Binding-site contacts:
Ligand atom C2 contacts residue ASN443 of chain 1.C at 2.5 Å.
Ligand atom O5 contacts residue ASN443 of chain 1.C at 2.0 Å (h-bond).
Ligand atom O6 contacts residue ASN443 of chain 1.C at 4.2 Å.
Ligand atom C7 contacts residue ASN443 of chain 1.C at 3.5 Å.
Ligand atom C5 contacts residue ASN443 of chain 1.C at 3.4 Å.
Ligand atom O7 contacts residue ASN443 of chain 1.C at 3.2 Å.
Ligand atom N2 contacts residue ASN443 of chain 1.C at 3.4 Å (h-bond).
Ligand atom C6 contacts residue ASN443 of chain 1.C at 4.2 Å.
Ligand atom C1 contacts residue ASN443 of chain 1.C at 1.4 Å.
Ligand atom C4 contacts residue ASN443 of chain 1.C at 3.8 Å.
Ligand atom C3 contacts residue ASN443 of chain 1.C at 3.7 Å.
Ligand atom C8 contacts residue ASN443 of chain 1.C at 4.1 Å.

A small-molecule ligand and the protein it binds are described below.
Small molecule (SMILES): CC(=O)N[C@@H]1[C@@H](O)[C@H](O)[C@@H](CO)O[C@H]1O

Sequence of chain 1.C:
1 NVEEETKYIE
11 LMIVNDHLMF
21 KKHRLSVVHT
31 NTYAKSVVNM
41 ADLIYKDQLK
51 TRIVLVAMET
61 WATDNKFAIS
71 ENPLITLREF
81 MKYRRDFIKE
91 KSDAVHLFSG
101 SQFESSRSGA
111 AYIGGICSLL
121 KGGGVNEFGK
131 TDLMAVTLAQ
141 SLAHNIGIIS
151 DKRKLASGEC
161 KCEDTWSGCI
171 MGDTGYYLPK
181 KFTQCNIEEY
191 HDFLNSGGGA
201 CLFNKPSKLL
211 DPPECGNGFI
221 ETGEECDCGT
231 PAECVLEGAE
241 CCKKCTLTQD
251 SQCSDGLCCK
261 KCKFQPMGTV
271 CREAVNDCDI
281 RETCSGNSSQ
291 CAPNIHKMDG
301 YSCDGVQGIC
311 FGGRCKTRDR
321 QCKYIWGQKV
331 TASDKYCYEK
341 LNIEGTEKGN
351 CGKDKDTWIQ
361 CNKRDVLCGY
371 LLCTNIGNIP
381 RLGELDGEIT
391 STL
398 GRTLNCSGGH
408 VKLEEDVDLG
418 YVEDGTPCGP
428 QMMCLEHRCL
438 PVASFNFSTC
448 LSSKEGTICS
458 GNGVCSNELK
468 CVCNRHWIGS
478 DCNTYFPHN